The small molecule below binds the protein below.
Small molecule (SMILES): NS(=O)(=O)c1cccc(C(=O)CSc2ncccn2)c1

Sequence of chain 1.D:
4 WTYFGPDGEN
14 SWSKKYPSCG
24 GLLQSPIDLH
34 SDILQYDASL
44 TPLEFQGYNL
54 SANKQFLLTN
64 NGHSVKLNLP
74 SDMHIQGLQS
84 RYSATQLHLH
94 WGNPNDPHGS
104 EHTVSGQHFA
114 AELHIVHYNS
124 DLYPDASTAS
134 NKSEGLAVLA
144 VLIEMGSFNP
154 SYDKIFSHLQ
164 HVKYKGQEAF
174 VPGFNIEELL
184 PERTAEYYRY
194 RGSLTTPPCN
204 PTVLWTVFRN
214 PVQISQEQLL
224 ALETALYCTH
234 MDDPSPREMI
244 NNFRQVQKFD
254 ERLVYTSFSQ

Binding-site contacts:
Ligand atom C5 contacts residue THR199 of chain 1.D at 3.3 Å.
Ligand atom C3 contacts residue VAL119 of chain 1.D at 4.0 Å (hydrophobic).
Ligand atom C1 contacts residue PEG1 of chain 1.O at 3.8 Å.
Ligand atom O13 contacts residue VAL119 of chain 1.D at 3.3 Å.
Ligand atom C10 contacts residue SER133 of chain 1.D at 3.6 Å.
Ligand atom C6 contacts residue THR199 of chain 1.D at 3.1 Å.
Ligand atom N20 contacts residue THR198 of chain 1.D at 2.8 Å (h-bond).
Ligand atom C16 contacts residue PRO201 of chain 1.D at 3.7 Å (hydrophobic).
Ligand atom S17 contacts residue ZN1 of chain 1.M at 3.0 Å.
Ligand atom N20 contacts residue HIS93 of chain 1.D at 3.3 Å (h-bond).
Ligand atom O19 contacts residue LEU197 of chain 1.D at 3.2 Å.
Ligand atom C4 contacts residue LEU197 of chain 1.D at 3.6 Å (hydrophobic).
Ligand atom O18 contacts residue HIS91 of chain 1.D at 3.2 Å.
Ligand atom S17 contacts residue THR198 of chain 1.D at 3.8 Å.
Ligand atom C2 contacts residue LEU197 of chain 1.D at 3.9 Å (hydrophobic).
Ligand atom O19 contacts residue TRP208 of chain 1.D at 3.8 Å.
Ligand atom C8 contacts residue GLN89 of chain 1.D at 3.4 Å.
Ligand atom O18 contacts residue VAL119 of chain 1.D at 3.7 Å.
Ligand atom O18 contacts residue HIS117 of chain 1.D at 3.4 Å (h-bond).
Ligand atom O18 contacts residue VAL141 of chain 1.D at 3.9 Å.
Ligand atom N20 contacts residue GLU104 of chain 1.D at 3.8 Å.
Ligand atom O18 contacts residue ZN1 of chain 1.M at 3.0 Å.
Ligand atom N20 contacts residue ZN1 of chain 1.M at 1.8 Å.
Ligand atom C3 contacts residue HIS91 of chain 1.D at 3.7 Å.
Ligand atom C2 contacts residue PEG1 of chain 1.O at 3.9 Å.
Ligand atom N20 contacts residue HIS117 of chain 1.D at 3.3 Å (h-bond).
Ligand atom C15 contacts residue PRO201 of chain 1.D at 3.7 Å (hydrophobic).
Ligand atom C5 contacts residue LEU197 of chain 1.D at 3.9 Å (hydrophobic).
Ligand atom S9 contacts residue SER133 of chain 1.D at 3.5 Å (h-bond).
Ligand atom C3 contacts residue LEU197 of chain 1.D at 3.6 Å (hydrophobic).
Ligand atom O13 contacts residue GLN89 of chain 1.D at 2.9 Å (h-bond).
Ligand atom C6 contacts residue PEG1 of chain 1.O at 3.5 Å.
Ligand atom N20 contacts residue HIS91 of chain 1.D at 3.2 Å (h-bond).
Ligand atom C7 contacts residue GLN89 of chain 1.D at 3.2 Å.
Ligand atom C15 contacts residue SER133 of chain 1.D at 3.8 Å.
Ligand atom O19 contacts residue THR198 of chain 1.D at 3.0 Å (h-bond).
Ligand atom C5 contacts residue PEG1 of chain 1.O at 3.9 Å.
Ligand atom S17 contacts residue HIS91 of chain 1.D at 3.7 Å.
Ligand atom N12 contacts residue SER133 of chain 1.D at 2.8 Å (h-bond).
Ligand atom C4 contacts residue HIS91 of chain 1.D at 3.8 Å.